Sequence of chain 1.A:
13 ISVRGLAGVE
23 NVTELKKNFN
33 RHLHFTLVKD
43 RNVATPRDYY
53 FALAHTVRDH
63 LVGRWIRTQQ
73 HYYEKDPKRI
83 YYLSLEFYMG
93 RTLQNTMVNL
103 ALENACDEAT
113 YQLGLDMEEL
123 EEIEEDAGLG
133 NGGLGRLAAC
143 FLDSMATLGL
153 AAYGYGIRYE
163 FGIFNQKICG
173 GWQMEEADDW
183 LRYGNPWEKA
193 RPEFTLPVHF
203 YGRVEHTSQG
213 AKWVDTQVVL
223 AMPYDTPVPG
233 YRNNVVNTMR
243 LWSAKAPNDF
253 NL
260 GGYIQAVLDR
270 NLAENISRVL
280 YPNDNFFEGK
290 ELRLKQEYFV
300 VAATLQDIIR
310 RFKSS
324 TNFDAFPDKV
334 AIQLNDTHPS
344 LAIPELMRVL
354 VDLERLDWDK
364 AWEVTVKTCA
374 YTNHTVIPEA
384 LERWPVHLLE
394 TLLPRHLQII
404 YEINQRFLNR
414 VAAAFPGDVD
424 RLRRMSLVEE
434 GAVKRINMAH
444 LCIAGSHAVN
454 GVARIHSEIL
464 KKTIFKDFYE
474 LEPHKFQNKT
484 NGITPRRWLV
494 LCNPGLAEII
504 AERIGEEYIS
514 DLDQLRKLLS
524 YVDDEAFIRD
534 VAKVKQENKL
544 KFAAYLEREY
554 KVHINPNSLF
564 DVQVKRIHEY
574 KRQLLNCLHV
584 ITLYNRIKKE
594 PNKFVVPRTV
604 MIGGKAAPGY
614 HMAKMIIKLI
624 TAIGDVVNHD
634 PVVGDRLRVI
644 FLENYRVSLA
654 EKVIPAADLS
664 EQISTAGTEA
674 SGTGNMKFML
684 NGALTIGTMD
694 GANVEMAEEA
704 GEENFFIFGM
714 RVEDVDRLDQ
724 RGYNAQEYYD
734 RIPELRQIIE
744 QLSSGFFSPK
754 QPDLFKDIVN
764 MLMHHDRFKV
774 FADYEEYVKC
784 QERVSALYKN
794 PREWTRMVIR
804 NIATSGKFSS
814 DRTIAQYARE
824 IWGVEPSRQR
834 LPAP

This protein binds this small molecule.
Small molecule (SMILES): O=C(N[C@@H](Cc1ccc(F)cc1)C(=O)N1CCC(O)CC1)c1cc2cc(Cl)ccc2[nH]1

Sequence of chain 2.A:
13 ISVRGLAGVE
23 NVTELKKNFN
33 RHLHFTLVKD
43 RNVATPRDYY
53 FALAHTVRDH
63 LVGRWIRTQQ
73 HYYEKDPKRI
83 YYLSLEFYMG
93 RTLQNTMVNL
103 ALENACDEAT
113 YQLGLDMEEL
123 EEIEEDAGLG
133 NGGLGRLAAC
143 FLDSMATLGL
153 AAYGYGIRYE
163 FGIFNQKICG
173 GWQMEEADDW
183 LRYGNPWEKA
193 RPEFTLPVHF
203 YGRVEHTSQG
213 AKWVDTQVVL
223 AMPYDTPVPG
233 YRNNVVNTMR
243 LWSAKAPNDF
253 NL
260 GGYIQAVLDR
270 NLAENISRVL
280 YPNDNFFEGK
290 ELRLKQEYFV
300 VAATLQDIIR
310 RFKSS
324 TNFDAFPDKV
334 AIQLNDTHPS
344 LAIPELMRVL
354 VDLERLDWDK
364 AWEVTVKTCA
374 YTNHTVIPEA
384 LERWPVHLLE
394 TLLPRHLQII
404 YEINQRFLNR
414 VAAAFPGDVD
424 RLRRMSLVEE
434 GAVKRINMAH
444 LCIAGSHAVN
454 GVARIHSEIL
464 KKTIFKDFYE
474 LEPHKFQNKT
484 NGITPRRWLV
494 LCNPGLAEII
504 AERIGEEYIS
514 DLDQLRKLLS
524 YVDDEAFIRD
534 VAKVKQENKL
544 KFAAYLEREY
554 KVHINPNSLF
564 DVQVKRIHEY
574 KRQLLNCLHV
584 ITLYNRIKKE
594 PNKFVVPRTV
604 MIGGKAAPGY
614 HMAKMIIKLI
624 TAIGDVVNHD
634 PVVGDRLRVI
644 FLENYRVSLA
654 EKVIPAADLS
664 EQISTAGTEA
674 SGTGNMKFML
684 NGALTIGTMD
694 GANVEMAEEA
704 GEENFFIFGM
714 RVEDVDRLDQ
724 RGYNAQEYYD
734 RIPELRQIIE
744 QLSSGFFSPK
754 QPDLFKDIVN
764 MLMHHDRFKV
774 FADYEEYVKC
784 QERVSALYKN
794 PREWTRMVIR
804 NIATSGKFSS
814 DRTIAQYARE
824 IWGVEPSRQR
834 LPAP

Binding-site contacts:
Ligand atom C3 contacts residue ARG60 of chain 1.A at 3.7 Å.
Ligand atom C3 contacts residue TRP189 of chain 1.A at 3.4 Å (hydrophobic).
Ligand atom N1 contacts residue ARG60 of chain 1.A at 3.5 Å (salt-bridge).
Ligand atom C3 contacts residue PRO188 of chain 1.A at 3.4 Å (hydrophobic).
Ligand atom C6 contacts residue ARG60 of chain 1.A at 3.5 Å.
Ligand atom N2 contacts residue THR38 of chain 2.A at 3.0 Å (h-bond).
Ligand atom C7 contacts residue VAL40 of chain 2.A at 3.6 Å (hydrophobic).
Ligand atom C6 contacts residue VAL40 of chain 2.A at 3.3 Å (hydrophobic).
Ligand atom C17 contacts residue THR38 of chain 2.A at 3.4 Å.
Ligand atom C5 contacts residue VAL40 of chain 2.A at 3.5 Å (hydrophobic).
Ligand atom C5 contacts residue ARG60 of chain 1.A at 3.5 Å.
Ligand atom C20 contacts residue HIS57 of chain 2.A at 3.7 Å.
Ligand atom C2 contacts residue ARG60 of chain 1.A at 3.6 Å.
Ligand atom C22 contacts residue PHE53 of chain 2.A at 3.5 Å (hydrophobic).
Ligand atom CL1 contacts residue TRP67 of chain 1.A at 3.6 Å.
Ligand atom F1 contacts residue GLY186 of chain 2.A at 3.1 Å.
Ligand atom C13 contacts residue TYR185 of chain 2.A at 3.5 Å (hydrophobic).
Ligand atom C4 contacts residue GLU190 of chain 1.A at 3.5 Å.
Ligand atom C8 contacts residue LYS191 of chain 1.A at 3.7 Å.
Ligand atom F1 contacts residue ASN187 of chain 2.A at 3.2 Å.
Ligand atom C19 contacts residue HIS57 of chain 2.A at 3.5 Å.
Ligand atom C7 contacts residue ARG60 of chain 1.A at 3.5 Å.
Ligand atom F1 contacts residue PHE53 of chain 2.A at 3.6 Å.
Ligand atom C10 contacts residue THR38 of chain 2.A at 3.7 Å.
Ligand atom O1 contacts residue GLU190 of chain 1.A at 3.4 Å (salt-bridge).
Ligand atom CL1 contacts residue VAL64 of chain 1.A at 3.5 Å.
Ligand atom C7 contacts residue THR38 of chain 2.A at 3.4 Å.
Ligand atom C1 contacts residue TRP67 of chain 1.A at 3.7 Å (hydrophobic).
Ligand atom C1 contacts residue ARG60 of chain 1.A at 3.5 Å.
Ligand atom CL1 contacts residue ARG60 of chain 1.A at 3.7 Å.
Ligand atom C4 contacts residue PRO188 of chain 1.A at 3.8 Å (hydrophobic).
Ligand atom C12 contacts residue ALA192 of chain 1.A at 3.6 Å (hydrophobic).
Ligand atom N1 contacts residue GLU190 of chain 1.A at 2.8 Å (salt-bridge).
Ligand atom F1 contacts residue PRO188 of chain 2.A at 2.9 Å.
Ligand atom C3 contacts residue GLU190 of chain 1.A at 3.6 Å.
Ligand atom C2 contacts residue TRP67 of chain 1.A at 3.6 Å (hydrophobic).
Ligand atom O2 contacts residue LYS191 of chain 1.A at 3.0 Å (salt-bridge).
Ligand atom C8 contacts residue ARG60 of chain 1.A at 3.5 Å.
Ligand atom C4 contacts residue ARG60 of chain 1.A at 3.6 Å.
Ligand atom C18 contacts residue HIS57 of chain 2.A at 3.6 Å.